A small-molecule ligand and the protein it binds are described below.
Small molecule (SMILES): CC(=O)N[C@H]1[C@H](O[C@H]2[C@H](O)[C@@H](NC(C)=O)CO[C@@H]2CO)O[C@H](CO)[C@@H](O)[C@@H]1O

Sequence of chain 1.H:
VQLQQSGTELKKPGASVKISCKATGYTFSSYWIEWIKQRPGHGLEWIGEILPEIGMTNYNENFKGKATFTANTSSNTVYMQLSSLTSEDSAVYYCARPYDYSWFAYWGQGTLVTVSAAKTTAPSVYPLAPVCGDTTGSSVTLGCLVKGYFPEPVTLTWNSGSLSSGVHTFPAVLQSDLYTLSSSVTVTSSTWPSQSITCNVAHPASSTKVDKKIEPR

Binding-site contacts:
Ligand atom C1 contacts residue ASN73 of chain 1.H at 1.4 Å.
Ligand atom C5 contacts residue SER75 of chain 1.H at 3.6 Å.
Ligand atom C6 contacts residue SER76 of chain 1.H at 4.0 Å.
Ligand atom C4 contacts residue ASN73 of chain 1.H at 4.2 Å.
Ligand atom O5 contacts residue SER75 of chain 1.H at 3.7 Å.
Ligand atom O6 contacts residue SER76 of chain 1.H at 3.9 Å.
Ligand atom O5 contacts residue ASN73 of chain 1.H at 2.3 Å (h-bond).
Ligand atom C8 contacts residue ASN73 of chain 1.H at 3.2 Å.
Ligand atom C1 contacts residue SER75 of chain 1.H at 3.6 Å.
Ligand atom O5 contacts residue SER76 of chain 1.H at 3.4 Å.
Ligand atom C6 contacts residue SER75 of chain 1.H at 4.3 Å.
Ligand atom C3 contacts residue ASN73 of chain 1.H at 3.8 Å.
Ligand atom C5 contacts residue ASN73 of chain 1.H at 3.6 Å.
Ligand atom C7 contacts residue ASN73 of chain 1.H at 3.1 Å.
Ligand atom O7 contacts residue ASN73 of chain 1.H at 3.8 Å.
Ligand atom O7 contacts residue MAN4 of chain 1.V at 4.0 Å.
Ligand atom C2 contacts residue ASN73 of chain 1.H at 2.4 Å.
Ligand atom C1 contacts residue SER76 of chain 1.H at 4.2 Å.
Ligand atom N2 contacts residue ASN73 of chain 1.H at 2.8 Å (h-bond).
Ligand atom C5 contacts residue SER76 of chain 1.H at 4.3 Å.